Binding-site contacts:
Ligand atom O6 contacts residue ASN41 of chain 1.C at 2.4 Å (h-bond).
Ligand atom C2 contacts residue ASN36 of chain 1.C at 2.4 Å.
Ligand atom C3 contacts residue ASN36 of chain 1.C at 3.8 Å.
Ligand atom C4 contacts residue ASN36 of chain 1.C at 4.1 Å.
Ligand atom C7 contacts residue ASN36 of chain 1.C at 3.3 Å.
Ligand atom C5 contacts residue ASN36 of chain 1.C at 3.6 Å.
Ligand atom C7 contacts residue GLN323 of chain 1.C at 4.0 Å.
Ligand atom O5 contacts residue THR38 of chain 1.C at 4.2 Å.
Ligand atom O7 contacts residue GLN323 of chain 1.C at 3.9 Å.
Ligand atom O5 contacts residue ASN41 of chain 1.C at 3.6 Å (h-bond).
Ligand atom O6 contacts residue ASN36 of chain 1.C at 4.1 Å.
Ligand atom N2 contacts residue ASN36 of chain 1.C at 3.0 Å (h-bond).
Ligand atom O6 contacts residue THR38 of chain 1.C at 3.5 Å (h-bond).
Ligand atom O6 contacts residue GLU40 of chain 1.C at 3.4 Å (salt-bridge).
Ligand atom C6 contacts residue GLU40 of chain 1.C at 3.1 Å.
Ligand atom O5 contacts residue ASN36 of chain 1.C at 2.2 Å (h-bond).
Ligand atom C1 contacts residue ASN36 of chain 1.C at 1.4 Å.
Ligand atom C5 contacts residue ASN41 of chain 1.C at 4.3 Å.
Ligand atom C6 contacts residue ASN41 of chain 1.C at 3.8 Å.
Ligand atom C6 contacts residue THR38 of chain 1.C at 4.5 Å.
Ligand atom C8 contacts residue GLN323 of chain 1.C at 3.6 Å.
Ligand atom O7 contacts residue ASN36 of chain 1.C at 3.1 Å (h-bond).

This protein binds this small molecule.
Small molecule (SMILES): CC(=O)N[C@@H]1[C@@H](O)[C@H](O)[C@@H](CO)O[C@H]1O

Sequence of chain 1.C:
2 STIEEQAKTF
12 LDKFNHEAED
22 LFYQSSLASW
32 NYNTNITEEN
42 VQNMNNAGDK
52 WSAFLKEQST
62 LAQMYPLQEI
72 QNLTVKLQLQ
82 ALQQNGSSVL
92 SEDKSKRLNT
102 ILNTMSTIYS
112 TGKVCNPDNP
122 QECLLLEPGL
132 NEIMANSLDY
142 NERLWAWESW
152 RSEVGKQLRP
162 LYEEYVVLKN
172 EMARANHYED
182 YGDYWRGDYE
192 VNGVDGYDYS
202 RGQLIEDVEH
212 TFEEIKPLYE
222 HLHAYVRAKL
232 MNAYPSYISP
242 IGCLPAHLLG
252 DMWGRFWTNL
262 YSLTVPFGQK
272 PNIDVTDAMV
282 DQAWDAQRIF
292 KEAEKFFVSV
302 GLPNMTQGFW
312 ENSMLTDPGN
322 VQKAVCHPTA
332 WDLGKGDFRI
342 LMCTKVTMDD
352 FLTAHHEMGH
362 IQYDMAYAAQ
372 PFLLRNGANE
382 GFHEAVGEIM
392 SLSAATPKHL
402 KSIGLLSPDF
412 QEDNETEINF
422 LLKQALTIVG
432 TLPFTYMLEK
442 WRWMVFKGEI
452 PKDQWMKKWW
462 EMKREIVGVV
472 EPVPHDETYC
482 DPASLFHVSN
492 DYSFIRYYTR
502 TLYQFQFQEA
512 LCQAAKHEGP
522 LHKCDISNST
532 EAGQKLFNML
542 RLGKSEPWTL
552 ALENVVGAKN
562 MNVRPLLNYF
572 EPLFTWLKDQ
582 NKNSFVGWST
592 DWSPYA